This small molecule binds to this protein.
Small molecule (SMILES): Nc1ccn([C@@H]2O[C@H](CO[P](=O)(O)O[C@H]3[C@@H](O)[C@H](n4cnc5c(=O)nc(N)[nH]c54)O[C@@H]3COP(=O)(O)O)C[C@H]2O)c(=O)n1

Sequence of chain 1.C:
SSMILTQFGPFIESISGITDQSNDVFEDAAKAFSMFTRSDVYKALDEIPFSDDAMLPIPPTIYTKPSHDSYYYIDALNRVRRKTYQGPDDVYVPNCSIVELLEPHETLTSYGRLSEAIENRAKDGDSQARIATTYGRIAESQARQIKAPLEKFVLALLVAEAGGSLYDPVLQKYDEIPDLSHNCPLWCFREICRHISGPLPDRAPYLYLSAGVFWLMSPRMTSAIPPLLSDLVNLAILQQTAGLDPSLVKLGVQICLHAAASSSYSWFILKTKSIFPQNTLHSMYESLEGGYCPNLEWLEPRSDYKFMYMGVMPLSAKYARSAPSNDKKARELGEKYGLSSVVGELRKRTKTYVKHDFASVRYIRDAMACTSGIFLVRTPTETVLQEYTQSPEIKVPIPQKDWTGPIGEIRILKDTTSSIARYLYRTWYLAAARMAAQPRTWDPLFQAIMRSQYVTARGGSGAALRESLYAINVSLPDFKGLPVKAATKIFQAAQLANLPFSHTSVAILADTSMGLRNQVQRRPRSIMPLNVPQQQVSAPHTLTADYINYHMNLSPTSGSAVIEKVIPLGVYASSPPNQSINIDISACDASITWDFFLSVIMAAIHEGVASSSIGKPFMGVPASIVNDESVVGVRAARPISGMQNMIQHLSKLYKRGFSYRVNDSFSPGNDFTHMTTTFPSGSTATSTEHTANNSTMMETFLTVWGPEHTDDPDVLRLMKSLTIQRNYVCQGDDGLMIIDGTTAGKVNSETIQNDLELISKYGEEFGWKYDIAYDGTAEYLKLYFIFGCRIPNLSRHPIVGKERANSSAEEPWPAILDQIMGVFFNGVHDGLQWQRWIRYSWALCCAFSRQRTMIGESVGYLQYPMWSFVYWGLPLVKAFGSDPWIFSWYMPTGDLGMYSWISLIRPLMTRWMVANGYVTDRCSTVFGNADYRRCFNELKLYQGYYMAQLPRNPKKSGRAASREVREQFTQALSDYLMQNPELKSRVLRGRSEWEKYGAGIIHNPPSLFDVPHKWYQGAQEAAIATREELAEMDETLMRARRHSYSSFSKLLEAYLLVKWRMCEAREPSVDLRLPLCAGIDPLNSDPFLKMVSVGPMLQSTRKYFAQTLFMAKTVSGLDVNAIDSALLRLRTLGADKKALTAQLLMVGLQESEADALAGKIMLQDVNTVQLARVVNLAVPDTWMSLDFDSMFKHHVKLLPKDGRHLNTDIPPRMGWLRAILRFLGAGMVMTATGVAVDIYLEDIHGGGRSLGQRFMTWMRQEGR

Binding-site contacts:
Ligand atom O4' contacts residue GLY560 of chain 1.C at 3.1 Å (h-bond).
Ligand atom O2 contacts residue G5 of chain 1.B at 3.1 Å (h-bond).
Ligand atom OP1 contacts residue HIS798 of chain 1.C at 3.3 Å.
Ligand atom N2 contacts residue C6 of chain 1.B at 3.1 Å (h-bond).
Ligand atom C4 contacts residue U3H1 of chain 1.F at 3.8 Å.
Ligand atom N2 contacts residue SER561 of chain 1.C at 3.2 Å (h-bond).
Ligand atom C2 contacts residue GLY560 of chain 1.C at 3.8 Å.
Ligand atom N3 contacts residue U3H1 of chain 1.F at 3.6 Å.
Ligand atom OP1 contacts residue ARG797 of chain 1.C at 3.0 Å (salt-bridge).
Ligand atom O5' contacts residue LYS783 of chain 1.C at 3.6 Å.
Ligand atom N3 contacts residue SER561 of chain 1.C at 3.7 Å.
Ligand atom C6 contacts residue C6 of chain 1.B at 3.8 Å.
Ligand atom C5' contacts residue LYS783 of chain 1.C at 3.7 Å.
Ligand atom O2 contacts residue U3H1 of chain 1.F at 3.6 Å (h-bond).
Ligand atom O6 contacts residue C6 of chain 1.B at 3.0 Å (h-bond).
Ligand atom C2' contacts residue U3H1 of chain 1.F at 3.8 Å.
Ligand atom C3' contacts residue U3H1 of chain 1.F at 3.7 Å.
Ligand atom C2 contacts residue G5 of chain 1.B at 3.6 Å.
Ligand atom C2 contacts residue U3H1 of chain 1.F at 3.7 Å.
Ligand atom C2 contacts residue GLY560 of chain 1.C at 3.9 Å.
Ligand atom N4 contacts residue C6 of chain 1.B at 3.2 Å (h-bond).
Ligand atom C4 contacts residue G5 of chain 1.B at 3.5 Å.
Ligand atom N4 contacts residue G5 of chain 1.B at 2.6 Å (h-bond).
Ligand atom OP1 contacts residue LYS783 of chain 1.C at 3.7 Å.
Ligand atom C1' contacts residue GLY560 of chain 1.C at 3.0 Å.
Ligand atom P contacts residue HIS798 of chain 1.C at 3.5 Å.
Ligand atom N1 contacts residue GLY560 of chain 1.C at 3.3 Å (h-bond).
Ligand atom N1 contacts residue C6 of chain 1.B at 3.1 Å (h-bond).
Ligand atom O2' contacts residue LYS566 of chain 1.C at 2.9 Å (salt-bridge).
Ligand atom OP3 contacts residue HIS798 of chain 1.C at 3.3 Å.
Ligand atom O4' contacts residue SER561 of chain 1.C at 3.3 Å (h-bond).
Ligand atom C2' contacts residue SER561 of chain 1.C at 3.4 Å.
Ligand atom N2 contacts residue GLY560 of chain 1.C at 2.8 Å.
Ligand atom N4 contacts residue U3H1 of chain 1.F at 3.8 Å.
Ligand atom C6 contacts residue GLY560 of chain 1.C at 3.4 Å.
Ligand atom N3 contacts residue G5 of chain 1.B at 2.8 Å (h-bond).
Ligand atom O2' contacts residue GLN732 of chain 1.C at 3.6 Å (h-bond).
Ligand atom O2' contacts residue SER561 of chain 1.C at 2.5 Å.
Ligand atom OP3 contacts residue ASN827 of chain 1.C at 3.9 Å.
Ligand atom O5' contacts residue HIS798 of chain 1.C at 3.3 Å.